Sequence of chain 1.F:
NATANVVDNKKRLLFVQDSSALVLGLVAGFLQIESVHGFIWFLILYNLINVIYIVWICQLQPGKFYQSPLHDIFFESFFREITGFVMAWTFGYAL

Sequence of chain 1.C:
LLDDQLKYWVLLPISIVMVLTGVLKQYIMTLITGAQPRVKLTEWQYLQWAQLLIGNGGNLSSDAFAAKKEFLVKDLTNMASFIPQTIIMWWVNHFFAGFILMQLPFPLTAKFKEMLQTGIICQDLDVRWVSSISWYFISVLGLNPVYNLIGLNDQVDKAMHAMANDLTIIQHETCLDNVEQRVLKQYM

Sequence of chain 1.D:
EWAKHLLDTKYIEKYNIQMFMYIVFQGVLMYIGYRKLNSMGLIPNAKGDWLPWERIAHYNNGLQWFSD

Binding-site contacts:
Ligand atom O32 contacts residue THR153 of chain 1.C at 3.6 Å.
Ligand atom C11 contacts residue TRP175 of chain 1.D at 3.7 Å (hydrophobic).
Ligand atom C21 contacts residue PRO151 of chain 1.C at 4.2 Å (hydrophobic).
Ligand atom O31 contacts residue TRP175 of chain 1.D at 4.0 Å.
Ligand atom C3 contacts residue PRO151 of chain 1.C at 4.0 Å (hydrophobic).
Ligand atom C27 contacts residue PHE150 of chain 1.C at 3.5 Å (hydrophobic).
Ligand atom C13 contacts residue SER46 of chain 1.F at 4.1 Å.
Ligand atom C2 contacts residue PRO151 of chain 1.C at 4.4 Å (hydrophobic).
Ligand atom C23 contacts residue PRO151 of chain 1.C at 4.4 Å (hydrophobic).
Ligand atom C31 contacts residue PRO151 of chain 1.C at 4.1 Å (hydrophobic).
Ligand atom C23 contacts residue PHE150 of chain 1.C at 4.2 Å (hydrophobic).
Ligand atom C32 contacts residue THR153 of chain 1.C at 4.4 Å.
Ligand atom C14 contacts residue SER46 of chain 1.F at 3.5 Å.
Ligand atom C32 contacts residue PRO166 of chain 1.D at 3.7 Å (hydrophobic).
Ligand atom C25 contacts residue PRO151 of chain 1.C at 4.1 Å (hydrophobic).
Ligand atom C14 contacts residue PRO151 of chain 1.C at 4.3 Å (hydrophobic).
Ligand atom C28 contacts residue PHE150 of chain 1.C at 4.5 Å (hydrophobic).
Ligand atom C21 contacts residue VAL47 of chain 1.F at 3.6 Å (hydrophobic).
Ligand atom O22 contacts residue PRO151 of chain 1.C at 3.2 Å.
Ligand atom O22 contacts residue SER46 of chain 1.F at 3.5 Å (h-bond).
Ligand atom O32 contacts residue LEU152 of chain 1.C at 4.2 Å.
Ligand atom C34 contacts residue PRO166 of chain 1.D at 4.0 Å (hydrophobic).
Ligand atom O12 contacts residue TRP175 of chain 1.D at 4.1 Å.
Ligand atom O31 contacts residue PRO151 of chain 1.C at 4.2 Å.
Ligand atom C23 contacts residue PHE50 of chain 1.F at 4.5 Å (hydrophobic).
Ligand atom C15 contacts residue VAL47 of chain 1.F at 3.8 Å (hydrophobic).
Ligand atom N contacts residue VAL47 of chain 1.F at 4.4 Å.
Ligand atom N contacts residue SER46 of chain 1.F at 3.9 Å.
Ligand atom C25 contacts residue PHE150 of chain 1.C at 4.3 Å (hydrophobic).
Ligand atom C32 contacts residue TRP172 of chain 1.D at 4.2 Å (hydrophobic).
Ligand atom O21 contacts residue VAL47 of chain 1.F at 4.0 Å.
Ligand atom C33 contacts residue PRO166 of chain 1.D at 3.8 Å (hydrophobic).
Ligand atom C36 contacts residue PRO166 of chain 1.D at 4.1 Å (hydrophobic).
Ligand atom C31 contacts residue THR153 of chain 1.C at 4.4 Å.
Ligand atom O32 contacts residue PRO151 of chain 1.C at 3.3 Å (h-bond).
Ligand atom C22 contacts residue VAL47 of chain 1.F at 3.8 Å (hydrophobic).
Ligand atom C15 contacts residue SER46 of chain 1.F at 3.5 Å.
Ligand atom C14 contacts residue VAL47 of chain 1.F at 3.8 Å (hydrophobic).
Ligand atom C21 contacts residue SER46 of chain 1.F at 4.5 Å.
Ligand atom O22 contacts residue VAL47 of chain 1.F at 3.7 Å.

The protein below binds the small molecule below.
Small molecule (SMILES): CCCCCCCCC(=O)O[C@H](COC(=O)CCCCCCC)COP(=O)(O)OCC[N+](C)(C)C